This small molecule binds to this protein.
Small molecule (SMILES): CC(=O)N[C@@H]1[C@@H](O)[C@H](O)[C@@H](CO)O[C@H]1O

Binding-site contacts:
Ligand atom C5 contacts residue ASN331 of chain 1.C at 3.6 Å.
Ligand atom N2 contacts residue GLN580 of chain 1.C at 3.8 Å.
Ligand atom C8 contacts residue GLN580 of chain 1.C at 4.5 Å.
Ligand atom C7 contacts residue PRO579 of chain 1.C at 4.3 Å (hydrophobic).
Ligand atom C7 contacts residue GLN580 of chain 1.C at 3.7 Å.
Ligand atom O7 contacts residue GLN580 of chain 1.C at 3.7 Å.
Ligand atom C8 contacts residue ASN331 of chain 1.C at 3.8 Å.
Ligand atom O3 contacts residue GLN580 of chain 1.C at 3.5 Å (h-bond).
Ligand atom O5 contacts residue ASN331 of chain 1.C at 2.3 Å (h-bond).
Ligand atom C4 contacts residue GLN580 of chain 1.C at 3.8 Å.
Ligand atom C7 contacts residue ASN331 of chain 1.C at 3.6 Å.
Ligand atom C1 contacts residue GLN580 of chain 1.C at 4.1 Å.
Ligand atom C8 contacts residue LEU582 of chain 1.C at 4.4 Å (hydrophobic).
Ligand atom C3 contacts residue GLN580 of chain 1.C at 3.0 Å.
Ligand atom N2 contacts residue PRO579 of chain 1.C at 4.4 Å.
Ligand atom O4 contacts residue GLN580 of chain 1.C at 3.8 Å.
Ligand atom N2 contacts residue ASN331 of chain 1.C at 2.5 Å (h-bond).
Ligand atom C8 contacts residue PRO579 of chain 1.C at 3.6 Å (hydrophobic).
Ligand atom C5 contacts residue GLN580 of chain 1.C at 4.2 Å.
Ligand atom C4 contacts residue ASN331 of chain 1.C at 4.2 Å.
Ligand atom C2 contacts residue ASN331 of chain 1.C at 2.5 Å.
Ligand atom C2 contacts residue GLN580 of chain 1.C at 3.8 Å.
Ligand atom C1 contacts residue ASN331 of chain 1.C at 1.4 Å.
Ligand atom C3 contacts residue ASN331 of chain 1.C at 3.8 Å.

Sequence of chain 1.C:
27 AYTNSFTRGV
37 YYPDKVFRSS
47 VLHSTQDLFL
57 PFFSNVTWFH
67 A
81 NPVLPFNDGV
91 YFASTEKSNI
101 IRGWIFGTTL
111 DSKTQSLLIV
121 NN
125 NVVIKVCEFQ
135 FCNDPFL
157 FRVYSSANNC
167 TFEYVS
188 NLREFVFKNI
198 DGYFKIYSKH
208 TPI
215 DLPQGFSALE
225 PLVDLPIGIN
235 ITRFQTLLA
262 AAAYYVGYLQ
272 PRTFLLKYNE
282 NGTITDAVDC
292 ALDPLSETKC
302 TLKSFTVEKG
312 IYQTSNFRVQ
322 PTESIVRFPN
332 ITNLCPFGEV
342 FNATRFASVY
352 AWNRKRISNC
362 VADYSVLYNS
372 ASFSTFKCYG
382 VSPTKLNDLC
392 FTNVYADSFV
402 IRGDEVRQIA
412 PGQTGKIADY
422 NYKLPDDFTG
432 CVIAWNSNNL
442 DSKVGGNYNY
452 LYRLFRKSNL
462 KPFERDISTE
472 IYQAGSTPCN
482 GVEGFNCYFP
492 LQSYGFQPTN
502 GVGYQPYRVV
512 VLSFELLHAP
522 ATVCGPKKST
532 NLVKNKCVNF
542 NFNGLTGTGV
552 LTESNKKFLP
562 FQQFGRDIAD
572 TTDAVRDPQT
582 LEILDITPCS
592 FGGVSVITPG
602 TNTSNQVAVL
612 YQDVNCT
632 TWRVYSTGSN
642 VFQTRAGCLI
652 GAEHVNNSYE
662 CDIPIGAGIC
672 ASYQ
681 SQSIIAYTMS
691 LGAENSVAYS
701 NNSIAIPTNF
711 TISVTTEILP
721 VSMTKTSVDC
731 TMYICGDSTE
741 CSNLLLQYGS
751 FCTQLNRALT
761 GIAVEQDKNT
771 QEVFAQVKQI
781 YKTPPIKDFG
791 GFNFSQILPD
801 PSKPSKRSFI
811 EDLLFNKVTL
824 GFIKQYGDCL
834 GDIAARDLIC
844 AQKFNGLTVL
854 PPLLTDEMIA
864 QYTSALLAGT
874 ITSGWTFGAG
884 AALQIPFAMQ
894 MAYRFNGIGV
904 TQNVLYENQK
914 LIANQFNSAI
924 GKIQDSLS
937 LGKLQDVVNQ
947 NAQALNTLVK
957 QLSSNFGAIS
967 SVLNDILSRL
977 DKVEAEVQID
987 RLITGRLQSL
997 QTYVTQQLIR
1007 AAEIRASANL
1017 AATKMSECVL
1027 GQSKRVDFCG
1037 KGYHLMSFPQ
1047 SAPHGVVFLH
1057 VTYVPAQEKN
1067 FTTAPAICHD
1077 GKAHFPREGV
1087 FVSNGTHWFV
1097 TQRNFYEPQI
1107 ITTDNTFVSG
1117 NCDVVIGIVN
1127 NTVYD